Sequence of chain 1.B:
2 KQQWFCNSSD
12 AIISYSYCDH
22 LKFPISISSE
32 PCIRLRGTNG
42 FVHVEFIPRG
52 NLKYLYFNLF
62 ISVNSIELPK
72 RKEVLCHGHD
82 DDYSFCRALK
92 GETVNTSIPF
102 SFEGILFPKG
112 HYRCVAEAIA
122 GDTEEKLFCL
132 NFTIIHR

The protein below binds the small molecule below.
Small molecule (SMILES): CC(=O)N[C@H]1[C@H](O[C@H]2[C@H](O)[C@@H](NC(C)=O)CO[C@@H]2CO)O[C@H](CO)[C@@H](O)[C@@H]1O

Binding-site contacts:
Ligand atom O7 contacts residue ASP20 of chain 1.B at 4.3 Å.
Ligand atom N2 contacts residue VAL116 of chain 1.B at 4.4 Å.
Ligand atom C3 contacts residue ASN132 of chain 1.B at 3.4 Å.
Ligand atom C2 contacts residue ASN132 of chain 1.B at 2.6 Å.
Ligand atom O6 contacts residue ARG114 of chain 1.B at 3.1 Å (salt-bridge).
Ligand atom C6 contacts residue ARG114 of chain 1.B at 3.6 Å.
Ligand atom O7 contacts residue VAL116 of chain 1.B at 4.4 Å.
Ligand atom O5 contacts residue ARG114 of chain 1.B at 4.2 Å.
Ligand atom N2 contacts residue ASP20 of chain 1.B at 4.2 Å.
Ligand atom C7 contacts residue ASP20 of chain 1.B at 4.1 Å.
Ligand atom C1 contacts residue ARG114 of chain 1.B at 4.5 Å.
Ligand atom C5 contacts residue ASN132 of chain 1.B at 2.9 Å.
Ligand atom C3 contacts residue ARG114 of chain 1.B at 4.1 Å.
Ligand atom O5 contacts residue ASN132 of chain 1.B at 2.3 Å (h-bond).
Ligand atom C4 contacts residue ASP20 of chain 1.B at 4.3 Å.
Ligand atom O4 contacts residue ARG114 of chain 1.B at 3.5 Å (salt-bridge).
Ligand atom C5 contacts residue ASP20 of chain 1.B at 4.5 Å.
Ligand atom C1 contacts residue ASN132 of chain 1.B at 1.4 Å.
Ligand atom C5 contacts residue ARG114 of chain 1.B at 3.2 Å.
Ligand atom O7 contacts residue CYS19 of chain 1.B at 4.0 Å.
Ligand atom O7 contacts residue ARG114 of chain 1.B at 4.4 Å.
Ligand atom C7 contacts residue ASN132 of chain 1.B at 4.4 Å.
Ligand atom C4 contacts residue ASN132 of chain 1.B at 3.7 Å.
Ligand atom C6 contacts residue ASN132 of chain 1.B at 4.2 Å.
Ligand atom C8 contacts residue ASP20 of chain 1.B at 3.2 Å.
Ligand atom N2 contacts residue ASN132 of chain 1.B at 3.1 Å (h-bond).
Ligand atom C4 contacts residue ARG114 of chain 1.B at 3.8 Å.
Ligand atom C3 contacts residue ASP20 of chain 1.B at 4.0 Å.
Ligand atom C2 contacts residue ASP20 of chain 1.B at 3.7 Å.
Ligand atom C8 contacts residue ARG114 of chain 1.B at 4.4 Å.
Ligand atom O3 contacts residue ASP20 of chain 1.B at 3.3 Å (salt-bridge).
Ligand atom O6 contacts residue ASN132 of chain 1.B at 4.2 Å.